Sequence of chain 1.B:
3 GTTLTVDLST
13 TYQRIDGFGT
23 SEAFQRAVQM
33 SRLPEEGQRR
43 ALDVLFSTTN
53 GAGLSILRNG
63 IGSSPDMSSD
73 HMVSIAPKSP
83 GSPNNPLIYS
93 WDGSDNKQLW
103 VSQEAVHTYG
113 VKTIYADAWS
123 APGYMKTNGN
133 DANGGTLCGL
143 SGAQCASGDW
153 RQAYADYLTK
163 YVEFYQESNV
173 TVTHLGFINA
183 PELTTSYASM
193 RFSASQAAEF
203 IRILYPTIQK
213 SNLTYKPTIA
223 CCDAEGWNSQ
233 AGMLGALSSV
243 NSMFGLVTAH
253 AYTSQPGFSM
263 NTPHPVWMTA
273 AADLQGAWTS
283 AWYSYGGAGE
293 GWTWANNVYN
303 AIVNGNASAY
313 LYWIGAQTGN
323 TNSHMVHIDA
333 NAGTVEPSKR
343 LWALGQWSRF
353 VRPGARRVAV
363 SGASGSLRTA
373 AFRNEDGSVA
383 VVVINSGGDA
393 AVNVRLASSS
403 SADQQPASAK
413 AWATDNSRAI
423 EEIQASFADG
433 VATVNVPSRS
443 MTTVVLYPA

The protein below binds the small molecule below.
Small molecule (SMILES): O[C@@H]1[C@@H](O)[C@H](O[C@@H]2CO[C@@H](O)[C@H](O)[C@H]2O)OC[C@H]1O

Binding-site contacts:
Ligand atom O1 contacts residue TRP344 of chain 1.B at 3.9 Å.
Ligand atom O4 contacts residue THR51 of chain 1.B at 4.1 Å.
Ligand atom C2 contacts residue THR51 of chain 1.B at 3.3 Å.
Ligand atom C1 contacts residue ARG42 of chain 1.B at 3.6 Å.
Ligand atom C5 contacts residue ASN52 of chain 1.B at 4.1 Å.
Ligand atom C1 contacts residue TRP344 of chain 1.B at 3.7 Å (hydrophobic).
Ligand atom C4 contacts residue ALA421 of chain 1.B at 4.4 Å (hydrophobic).
Ligand atom O2 contacts residue ASN52 of chain 1.B at 4.1 Å.
Ligand atom C2 contacts residue ARG351 of chain 1.B at 3.6 Å.
Ligand atom C1 contacts residue THR51 of chain 1.B at 4.2 Å.
Ligand atom O5 contacts residue ALA421 of chain 1.B at 3.8 Å.
Ligand atom O3 contacts residue ASN52 of chain 1.B at 3.1 Å (h-bond).
Ligand atom O4 contacts residue GLU424 of chain 1.B at 4.1 Å.
Ligand atom O2 contacts residue ARG42 of chain 1.B at 2.8 Å (salt-bridge).
Ligand atom O1 contacts residue ARG42 of chain 1.B at 3.0 Å (salt-bridge).
Ligand atom O5 contacts residue ASN52 of chain 1.B at 3.2 Å (h-bond).
Ligand atom C3 contacts residue THR51 of chain 1.B at 4.1 Å.
Ligand atom C5 contacts residue TRP344 of chain 1.B at 3.8 Å (hydrophobic).
Ligand atom O4 contacts residue ASN52 of chain 1.B at 3.5 Å.
Ligand atom O2 contacts residue TRP414 of chain 1.B at 4.4 Å.
Ligand atom O3 contacts residue TRP414 of chain 1.B at 3.0 Å (h-bond).
Ligand atom C2 contacts residue ARG42 of chain 1.B at 4.0 Å.
Ligand atom C3 contacts residue ARG351 of chain 1.B at 4.0 Å.
Ligand atom O5 contacts residue TRP344 of chain 1.B at 3.8 Å.
Ligand atom O3 contacts residue ARG351 of chain 1.B at 3.2 Å (salt-bridge).
Ligand atom C2 contacts residue ASN52 of chain 1.B at 4.1 Å.
Ligand atom C5 contacts residue ALA421 of chain 1.B at 3.5 Å (hydrophobic).
Ligand atom O2 contacts residue ILE422 of chain 1.B at 2.6 Å (h-bond).
Ligand atom O3 contacts residue THR51 of chain 1.B at 4.0 Å.
Ligand atom O2 contacts residue ARG351 of chain 1.B at 2.9 Å (salt-bridge).
Ligand atom C1 contacts residue ILE422 of chain 1.B at 3.9 Å (hydrophobic).
Ligand atom O2 contacts residue ALA421 of chain 1.B at 4.4 Å.
Ligand atom O3 contacts residue ILE422 of chain 1.B at 4.4 Å.
Ligand atom C1 contacts residue ASN52 of chain 1.B at 3.9 Å.
Ligand atom O2 contacts residue THR51 of chain 1.B at 3.8 Å.
Ligand atom C3 contacts residue ILE422 of chain 1.B at 3.8 Å (hydrophobic).
Ligand atom C2 contacts residue ILE422 of chain 1.B at 3.5 Å (hydrophobic).
Ligand atom C3 contacts residue TRP414 of chain 1.B at 3.9 Å (hydrophobic).
Ligand atom C4 contacts residue ASN52 of chain 1.B at 4.0 Å.
Ligand atom C3 contacts residue ASN52 of chain 1.B at 3.3 Å.